Sequence of chain 30.C:
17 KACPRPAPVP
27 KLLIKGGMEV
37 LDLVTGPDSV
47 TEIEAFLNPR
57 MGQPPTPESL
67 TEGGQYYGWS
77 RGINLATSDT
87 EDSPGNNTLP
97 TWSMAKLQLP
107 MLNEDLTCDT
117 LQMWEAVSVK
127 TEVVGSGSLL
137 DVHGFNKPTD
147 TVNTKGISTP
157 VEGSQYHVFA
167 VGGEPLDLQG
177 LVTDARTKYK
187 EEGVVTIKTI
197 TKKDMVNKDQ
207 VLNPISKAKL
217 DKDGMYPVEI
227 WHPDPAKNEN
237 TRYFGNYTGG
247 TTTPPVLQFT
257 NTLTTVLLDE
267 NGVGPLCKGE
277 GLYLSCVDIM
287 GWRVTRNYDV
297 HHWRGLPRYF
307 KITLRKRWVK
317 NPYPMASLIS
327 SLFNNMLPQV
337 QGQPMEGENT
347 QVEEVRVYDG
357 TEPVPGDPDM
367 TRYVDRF

This small molecule binds to this protein.
Small molecule (SMILES): CC(=O)N[C@@H]1[C@@H](O[C@@H]2O[C@H](CO)[C@H](O)[C@H](O[C@]3(C(=O)O)C[C@H](O)[C@@H](NC(C)=O)[C@H]([C@H](O)[C@H](O)CO)O3)[C@H]2O)[C@H](O)[C@@H](CO[C@]2(C(=O)O)C[C@H](O)[C@@H](NC(C)=O)[C@H]([C@H](O)[C@H](O)CO)O2)O[C@H]1O

Binding-site contacts:
Ligand atom O4 contacts residue VAL296 of chain 30.B at 4.0 Å.
Ligand atom C4 contacts residue HIS298 of chain 30.B at 3.4 Å.
Ligand atom O1A contacts residue TYR72 of chain 30.B at 3.4 Å.
Ligand atom C8 contacts residue ARG77 of chain 30.B at 4.3 Å.
Ligand atom C3 contacts residue ARG77 of chain 30.B at 3.9 Å.
Ligand atom C11 contacts residue ASP85 of chain 30.C at 4.0 Å.
Ligand atom O8 contacts residue ARG77 of chain 30.B at 3.4 Å (salt-bridge).
Ligand atom O8 contacts residue TYR72 of chain 30.B at 3.4 Å (h-bond).
Ligand atom C3 contacts residue VAL296 of chain 30.B at 3.5 Å (hydrophobic).
Ligand atom C3 contacts residue HIS298 of chain 30.B at 3.4 Å.
Ligand atom C1 contacts residue TYR72 of chain 30.B at 4.1 Å (hydrophobic).
Ligand atom C5 contacts residue ASN93 of chain 30.B at 4.3 Å.
Ligand atom C5 contacts residue TYR72 of chain 30.B at 3.9 Å (hydrophobic).
Ligand atom C4 contacts residue GLY78 of chain 30.B at 3.6 Å.
Ligand atom C3 contacts residue GLY78 of chain 30.B at 4.1 Å.
Ligand atom C4 contacts residue TYR72 of chain 30.B at 4.1 Å (hydrophobic).
Ligand atom O4 contacts residue HIS298 of chain 30.B at 2.9 Å (h-bond).
Ligand atom O3 contacts residue VAL296 of chain 30.B at 4.0 Å.
Ligand atom C11 contacts residue TYR72 of chain 30.B at 4.0 Å (hydrophobic).
Ligand atom C2 contacts residue GLY78 of chain 30.B at 4.1 Å.
Ligand atom C10 contacts residue TYR72 of chain 30.B at 4.1 Å (hydrophobic).
Ligand atom O1B contacts residue SER89 of chain 30.B at 4.1 Å.
Ligand atom C3 contacts residue GLY78 of chain 30.B at 3.9 Å.
Ligand atom O1B contacts residue TYR72 of chain 30.B at 4.2 Å.
Ligand atom O4 contacts residue GLY78 of chain 30.B at 3.0 Å.
Ligand atom O1B contacts residue ARG77 of chain 30.B at 3.1 Å (salt-bridge).
Ligand atom O1B contacts residue ASN80 of chain 30.B at 4.3 Å.
Ligand atom N5 contacts residue TYR72 of chain 30.B at 3.1 Å (h-bond).
Ligand atom C1 contacts residue ARG77 of chain 30.B at 3.4 Å.
Ligand atom C6 contacts residue ASN93 of chain 30.B at 3.2 Å.
Ligand atom O1A contacts residue ARG77 of chain 30.B at 2.9 Å (salt-bridge).
Ligand atom C6 contacts residue TYR72 of chain 30.B at 4.0 Å (hydrophobic).
Ligand atom C7 contacts residue TYR72 of chain 30.B at 4.3 Å (hydrophobic).
Ligand atom O4 contacts residue THR291 of chain 30.B at 3.1 Å.
Ligand atom O4 contacts residue ASN80 of chain 30.B at 4.2 Å.
Ligand atom O6 contacts residue ASN93 of chain 30.B at 3.2 Å (h-bond).
Ligand atom O4 contacts residue ILE79 of chain 30.B at 3.6 Å (h-bond).
Ligand atom O3 contacts residue GLY78 of chain 30.B at 3.4 Å.
Ligand atom O1A contacts residue GLY78 of chain 30.B at 4.0 Å.
Ligand atom C4 contacts residue ARG77 of chain 30.B at 4.0 Å.

Sequence of chain 30.B:
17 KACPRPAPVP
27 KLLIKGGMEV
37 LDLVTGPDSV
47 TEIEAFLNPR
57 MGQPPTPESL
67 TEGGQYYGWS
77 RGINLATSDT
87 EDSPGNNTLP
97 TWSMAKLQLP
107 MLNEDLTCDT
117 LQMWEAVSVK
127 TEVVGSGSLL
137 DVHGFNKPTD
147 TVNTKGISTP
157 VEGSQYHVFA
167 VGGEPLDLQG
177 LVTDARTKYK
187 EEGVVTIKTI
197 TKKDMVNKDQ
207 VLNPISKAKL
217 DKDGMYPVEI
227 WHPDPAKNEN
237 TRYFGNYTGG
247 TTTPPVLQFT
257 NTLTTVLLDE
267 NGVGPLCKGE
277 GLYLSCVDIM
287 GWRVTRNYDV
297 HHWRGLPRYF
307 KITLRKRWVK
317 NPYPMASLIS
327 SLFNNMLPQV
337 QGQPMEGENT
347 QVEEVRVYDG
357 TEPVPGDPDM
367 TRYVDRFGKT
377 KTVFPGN